A small-molecule ligand and the protein it binds are described below.
Small molecule (SMILES): NC(N)=NCCC[C@H](NC(=O)[C@@H]1CCCN1)C(=O)N[C@H](C=O)CC1=NC=NC1

Binding-site contacts:
Ligand atom N contacts residue ASP618 of chain 7.T at 3.5 Å (salt-bridge).
Ligand atom O contacts residue ARG649 of chain 7.T at 3.2 Å (salt-bridge).
Ligand atom CA contacts residue ARG649 of chain 7.T at 4.0 Å.
Ligand atom CG contacts residue ASN617 of chain 7.T at 3.6 Å.
Ligand atom O contacts residue TYR619 of chain 7.T at 3.9 Å.
Ligand atom CA contacts residue CYS621 of chain 7.T at 3.1 Å (hydrophobic).
Ligand atom CD contacts residue CYS621 of chain 7.T at 4.2 Å (hydrophobic).
Ligand atom C contacts residue ARG649 of chain 7.T at 4.2 Å.
Ligand atom CG contacts residue PHE896 of chain 7.T at 3.4 Å (hydrophobic).
Ligand atom CA contacts residue ARG649 of chain 7.T at 3.9 Å.
Ligand atom C contacts residue TYR619 of chain 7.T at 3.4 Å (hydrophobic).
Ligand atom CD2 contacts residue ARG845 of chain 7.T at 3.8 Å.
Ligand atom C contacts residue ASN617 of chain 7.T at 4.2 Å.
Ligand atom CB contacts residue ARG649 of chain 7.T at 3.6 Å.
Ligand atom CB contacts residue TYR619 of chain 7.T at 3.1 Å (hydrophobic).
Ligand atom N contacts residue TYR619 of chain 7.T at 3.4 Å.
Ligand atom CD contacts residue ARG46 of chain 7.V at 3.9 Å.
Ligand atom CA contacts residue TYR619 of chain 7.T at 3.8 Å (hydrophobic).
Ligand atom CD contacts residue ASN617 of chain 7.T at 2.8 Å.
Ligand atom CB contacts residue ARG649 of chain 7.T at 3.8 Å.
Ligand atom O contacts residue ARG845 of chain 7.T at 4.2 Å.
Ligand atom CE1 contacts residue LEU348 of chain 7.T at 4.0 Å (hydrophobic).
Ligand atom ND1 contacts residue LEU348 of chain 7.T at 4.2 Å.
Ligand atom N contacts residue ASN617 of chain 7.T at 2.8 Å (h-bond).
Ligand atom CE1 contacts residue MET843 of chain 7.T at 4.1 Å (hydrophobic).
Ligand atom CB contacts residue TYR619 of chain 7.T at 4.0 Å (hydrophobic).
Ligand atom N contacts residue ARG649 of chain 7.T at 3.8 Å.
Ligand atom N contacts residue TYR619 of chain 7.T at 3.7 Å.
Ligand atom N contacts residue CYS621 of chain 7.T at 3.2 Å (h-bond).
Ligand atom CB contacts residue PHE896 of chain 7.T at 3.9 Å (hydrophobic).
Ligand atom CG contacts residue ARG46 of chain 7.V at 3.7 Å.
Ligand atom CD2 contacts residue GLU894 of chain 7.T at 4.2 Å.
Ligand atom CB contacts residue GLU894 of chain 7.T at 4.2 Å.
Ligand atom CE1 contacts residue GLU894 of chain 7.T at 4.3 Å.
Ligand atom CB contacts residue CYS621 of chain 7.T at 3.7 Å (hydrophobic).
Ligand atom ND1 contacts residue GLU894 of chain 7.T at 3.9 Å.
Ligand atom CA contacts residue TYR619 of chain 7.T at 3.6 Å (hydrophobic).
Ligand atom CG contacts residue GLU894 of chain 7.T at 3.8 Å.
Ligand atom C contacts residue ARG649 of chain 7.T at 3.8 Å.
Ligand atom CA contacts residue ASN617 of chain 7.T at 4.2 Å.

Sequence of chain 7.T:
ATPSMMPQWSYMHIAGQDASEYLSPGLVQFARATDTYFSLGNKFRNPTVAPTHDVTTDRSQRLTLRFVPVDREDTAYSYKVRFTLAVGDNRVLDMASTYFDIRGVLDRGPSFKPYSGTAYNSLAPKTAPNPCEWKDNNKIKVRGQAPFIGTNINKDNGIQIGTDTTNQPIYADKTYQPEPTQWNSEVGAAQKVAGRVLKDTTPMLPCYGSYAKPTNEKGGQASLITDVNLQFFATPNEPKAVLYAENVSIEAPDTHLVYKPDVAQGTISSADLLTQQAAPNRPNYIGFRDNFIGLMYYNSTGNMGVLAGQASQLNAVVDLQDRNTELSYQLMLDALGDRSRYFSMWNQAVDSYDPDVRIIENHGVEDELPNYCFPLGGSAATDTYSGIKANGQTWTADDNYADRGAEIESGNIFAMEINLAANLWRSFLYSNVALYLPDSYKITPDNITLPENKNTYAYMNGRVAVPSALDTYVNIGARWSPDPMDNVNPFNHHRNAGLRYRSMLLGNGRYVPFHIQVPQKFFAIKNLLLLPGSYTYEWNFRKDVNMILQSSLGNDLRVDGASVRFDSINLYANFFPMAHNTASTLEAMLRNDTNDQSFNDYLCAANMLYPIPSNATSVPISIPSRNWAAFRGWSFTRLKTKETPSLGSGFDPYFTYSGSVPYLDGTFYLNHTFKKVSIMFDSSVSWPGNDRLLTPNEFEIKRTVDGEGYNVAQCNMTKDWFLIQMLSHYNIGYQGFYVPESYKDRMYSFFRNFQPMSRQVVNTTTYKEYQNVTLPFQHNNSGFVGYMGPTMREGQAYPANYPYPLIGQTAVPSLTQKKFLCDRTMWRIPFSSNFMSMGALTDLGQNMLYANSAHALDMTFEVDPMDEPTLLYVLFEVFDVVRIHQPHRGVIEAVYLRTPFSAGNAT

Sequence of chain 7.V:
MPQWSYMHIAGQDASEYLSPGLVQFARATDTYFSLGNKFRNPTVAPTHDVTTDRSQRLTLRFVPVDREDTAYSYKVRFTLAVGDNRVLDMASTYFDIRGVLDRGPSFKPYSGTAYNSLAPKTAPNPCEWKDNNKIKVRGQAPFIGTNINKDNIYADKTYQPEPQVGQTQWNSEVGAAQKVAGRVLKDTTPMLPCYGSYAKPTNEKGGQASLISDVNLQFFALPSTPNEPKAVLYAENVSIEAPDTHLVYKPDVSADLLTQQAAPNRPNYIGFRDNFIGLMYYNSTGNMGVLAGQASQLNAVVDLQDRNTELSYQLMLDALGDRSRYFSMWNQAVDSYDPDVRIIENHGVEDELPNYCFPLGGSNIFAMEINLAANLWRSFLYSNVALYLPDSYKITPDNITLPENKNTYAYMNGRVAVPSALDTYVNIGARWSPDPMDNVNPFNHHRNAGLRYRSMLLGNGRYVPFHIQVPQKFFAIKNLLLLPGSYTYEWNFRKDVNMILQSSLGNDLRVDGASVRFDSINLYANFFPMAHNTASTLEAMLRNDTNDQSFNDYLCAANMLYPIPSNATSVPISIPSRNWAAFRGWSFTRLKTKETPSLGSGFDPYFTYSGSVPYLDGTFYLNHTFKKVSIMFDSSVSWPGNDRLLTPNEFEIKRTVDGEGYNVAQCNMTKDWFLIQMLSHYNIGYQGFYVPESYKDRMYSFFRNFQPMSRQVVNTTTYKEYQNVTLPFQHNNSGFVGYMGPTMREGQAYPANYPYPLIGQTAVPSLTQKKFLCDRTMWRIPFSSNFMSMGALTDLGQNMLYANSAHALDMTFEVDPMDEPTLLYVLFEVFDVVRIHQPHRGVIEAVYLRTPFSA